A protein and the small-molecule ligand that binds it are described below.
Small molecule (SMILES): CC(C)C[C@H](NC(=O)[C@@H](NC(=O)[C@H](C)NC(=O)OC(C)(C)C)C(C)C)C(=O)N[C@H](C=N)CCC(N)=O

Binding-site contacts:
Ligand atom CD1 contacts residue MET49 of chain 1.B at 3.8 Å (hydrophobic).
Ligand atom CA contacts residue CYS145 of chain 1.B at 2.7 Å (hydrophobic).
Ligand atom O contacts residue GLN189 of chain 1.B at 3.2 Å.
Ligand atom OE contacts residue HIS172 of chain 1.B at 3.8 Å.
Ligand atom CD contacts residue LEU141 of chain 1.B at 3.6 Å (hydrophobic).
Ligand atom NF contacts residue CYS145 of chain 1.B at 2.5 Å (h-bond).
Ligand atom CD1 contacts residue HIS41 of chain 1.B at 3.7 Å.
Ligand atom CG contacts residue GLN189 of chain 1.B at 3.8 Å.
Ligand atom CB contacts residue CYS145 of chain 1.B at 3.2 Å (hydrophobic).
Ligand atom NE contacts residue LEU141 of chain 1.B at 3.5 Å (h-bond).
Ligand atom OE contacts residue PHE140 of chain 1.B at 3.7 Å.
Ligand atom CA contacts residue HIS164 of chain 1.B at 3.6 Å.
Ligand atom CB contacts residue MET165 of chain 1.B at 3.7 Å (hydrophobic).
Ligand atom O contacts residue GLU166 of chain 1.B at 3.0 Å (salt-bridge).
Ligand atom CG contacts residue LEU141 of chain 1.B at 3.4 Å (hydrophobic).
Ligand atom CD contacts residue GLU166 of chain 1.B at 3.8 Å.
Ligand atom CA contacts residue GLU166 of chain 1.B at 3.6 Å.
Ligand atom CB contacts residue LEU167 of chain 1.B at 3.8 Å (hydrophobic).
Ligand atom C contacts residue HIS164 of chain 1.B at 3.6 Å.
Ligand atom O2 contacts residue THR190 of chain 1.B at 3.1 Å (h-bond).
Ligand atom OE contacts residue HIS163 of chain 1.B at 2.9 Å (h-bond).
Ligand atom CD contacts residue HIS163 of chain 1.B at 3.8 Å.
Ligand atom C contacts residue GLU166 of chain 1.B at 3.7 Å.
Ligand atom NE contacts residue PHE140 of chain 1.B at 3.0 Å (h-bond).
Ligand atom O2 contacts residue ALA191 of chain 1.B at 3.5 Å.
Ligand atom N contacts residue THR190 of chain 1.B at 2.6 Å (h-bond).
Ligand atom CA contacts residue GLN189 of chain 1.B at 3.7 Å.
Ligand atom C contacts residue GLN189 of chain 1.B at 3.9 Å.
Ligand atom CA contacts residue THR190 of chain 1.B at 3.7 Å.
Ligand atom N contacts residue GLU166 of chain 1.B at 2.9 Å (salt-bridge).
Ligand atom N contacts residue GLN189 of chain 1.B at 3.1 Å (h-bond).
Ligand atom NF contacts residue GLY143 of chain 1.B at 3.8 Å.
Ligand atom N contacts residue HIS164 of chain 1.B at 3.0 Å (h-bond).
Ligand atom O contacts residue MET165 of chain 1.B at 3.0 Å.
Ligand atom C contacts residue CYS145 of chain 1.B at 1.6 Å (hydrophobic).
Ligand atom NE contacts residue GLU166 of chain 1.B at 3.3 Å (salt-bridge).
Ligand atom CB contacts residue THR190 of chain 1.B at 3.8 Å.
Ligand atom N contacts residue CYS145 of chain 1.B at 3.1 Å (h-bond).
Ligand atom OE contacts residue GLU166 of chain 1.B at 3.4 Å.
Ligand atom C contacts residue THR190 of chain 1.B at 3.2 Å.

Sequence of chain 1.A:
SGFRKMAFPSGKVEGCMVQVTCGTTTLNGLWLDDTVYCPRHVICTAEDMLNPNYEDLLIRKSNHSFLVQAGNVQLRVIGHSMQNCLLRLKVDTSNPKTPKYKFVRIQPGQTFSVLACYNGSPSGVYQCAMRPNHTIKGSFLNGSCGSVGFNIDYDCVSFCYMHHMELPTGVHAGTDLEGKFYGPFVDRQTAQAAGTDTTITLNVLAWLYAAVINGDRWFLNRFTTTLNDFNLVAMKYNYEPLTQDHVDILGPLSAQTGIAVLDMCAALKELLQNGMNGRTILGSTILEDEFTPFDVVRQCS

Sequence of chain 1.B:
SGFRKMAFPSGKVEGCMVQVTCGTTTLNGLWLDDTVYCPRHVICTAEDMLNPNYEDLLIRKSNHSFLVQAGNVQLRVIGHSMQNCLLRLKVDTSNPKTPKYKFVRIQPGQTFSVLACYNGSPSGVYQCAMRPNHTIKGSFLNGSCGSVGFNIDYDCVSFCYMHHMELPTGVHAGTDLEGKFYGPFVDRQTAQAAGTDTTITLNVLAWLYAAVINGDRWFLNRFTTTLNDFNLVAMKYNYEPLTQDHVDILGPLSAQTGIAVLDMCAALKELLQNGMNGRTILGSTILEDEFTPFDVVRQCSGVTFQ